Binding-site contacts:
Ligand atom N2 contacts residue GLU305 of chain 18.A at 4.4 Å.
Ligand atom C7 contacts residue GLU305 of chain 18.A at 3.6 Å.
Ligand atom O5 contacts residue SER284 of chain 60.B at 4.2 Å.
Ligand atom O6 contacts residue ASN318 of chain 60.B at 2.9 Å (h-bond).
Ligand atom C6 contacts residue SER284 of chain 60.B at 3.4 Å.
Ligand atom C8 contacts residue GLU305 of chain 18.A at 4.5 Å.
Ligand atom O7 contacts residue GLU305 of chain 18.A at 2.4 Å (salt-bridge).
Ligand atom O6 contacts residue SER284 of chain 60.B at 2.4 Å (h-bond).
Ligand atom C6 contacts residue ASN318 of chain 60.B at 3.2 Å.
Ligand atom C5 contacts residue SER284 of chain 60.B at 4.5 Å.

This small molecule binds to this protein.
Small molecule (SMILES): CC(=O)N[C@@H]1[C@@H](O)[C@H](O)[C@@H](CO)O[C@H]1O

Sequence of chain 60.B:
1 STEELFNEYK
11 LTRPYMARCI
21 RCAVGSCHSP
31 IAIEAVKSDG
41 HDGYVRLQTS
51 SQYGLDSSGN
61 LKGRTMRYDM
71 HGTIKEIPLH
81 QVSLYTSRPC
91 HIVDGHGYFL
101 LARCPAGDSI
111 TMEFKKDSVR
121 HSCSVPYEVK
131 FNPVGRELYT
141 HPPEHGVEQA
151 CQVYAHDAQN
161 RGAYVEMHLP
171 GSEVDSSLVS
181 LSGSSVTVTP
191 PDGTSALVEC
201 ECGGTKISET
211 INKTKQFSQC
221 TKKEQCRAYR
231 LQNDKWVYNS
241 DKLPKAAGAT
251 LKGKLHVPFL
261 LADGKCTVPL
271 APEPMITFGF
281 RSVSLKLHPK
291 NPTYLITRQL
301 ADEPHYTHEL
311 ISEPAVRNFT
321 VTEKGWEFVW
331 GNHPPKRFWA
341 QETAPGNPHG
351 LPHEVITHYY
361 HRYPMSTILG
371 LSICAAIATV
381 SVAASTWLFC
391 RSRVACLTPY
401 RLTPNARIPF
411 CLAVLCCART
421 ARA

Sequence of chain 18.A:
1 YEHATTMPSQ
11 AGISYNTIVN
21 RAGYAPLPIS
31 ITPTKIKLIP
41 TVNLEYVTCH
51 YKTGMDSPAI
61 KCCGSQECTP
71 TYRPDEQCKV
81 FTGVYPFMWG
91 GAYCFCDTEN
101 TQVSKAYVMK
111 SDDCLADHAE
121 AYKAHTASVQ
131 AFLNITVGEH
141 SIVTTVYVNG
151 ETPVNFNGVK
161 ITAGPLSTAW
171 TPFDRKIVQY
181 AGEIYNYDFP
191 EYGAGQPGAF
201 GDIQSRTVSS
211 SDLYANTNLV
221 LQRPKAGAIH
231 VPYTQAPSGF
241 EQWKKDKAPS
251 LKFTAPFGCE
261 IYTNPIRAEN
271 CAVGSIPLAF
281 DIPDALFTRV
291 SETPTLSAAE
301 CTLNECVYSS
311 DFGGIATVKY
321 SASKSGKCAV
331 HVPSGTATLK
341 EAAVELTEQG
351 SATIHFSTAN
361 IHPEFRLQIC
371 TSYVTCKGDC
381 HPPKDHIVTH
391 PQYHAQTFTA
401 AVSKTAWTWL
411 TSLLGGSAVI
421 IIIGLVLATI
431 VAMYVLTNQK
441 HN